This small molecule binds to this protein.
Small molecule (SMILES): CC(=O)N[C@@H]1[C@@H](O)[C@H](O)[C@@H](CO)O[C@H]1O

Sequence of chain 3.A:
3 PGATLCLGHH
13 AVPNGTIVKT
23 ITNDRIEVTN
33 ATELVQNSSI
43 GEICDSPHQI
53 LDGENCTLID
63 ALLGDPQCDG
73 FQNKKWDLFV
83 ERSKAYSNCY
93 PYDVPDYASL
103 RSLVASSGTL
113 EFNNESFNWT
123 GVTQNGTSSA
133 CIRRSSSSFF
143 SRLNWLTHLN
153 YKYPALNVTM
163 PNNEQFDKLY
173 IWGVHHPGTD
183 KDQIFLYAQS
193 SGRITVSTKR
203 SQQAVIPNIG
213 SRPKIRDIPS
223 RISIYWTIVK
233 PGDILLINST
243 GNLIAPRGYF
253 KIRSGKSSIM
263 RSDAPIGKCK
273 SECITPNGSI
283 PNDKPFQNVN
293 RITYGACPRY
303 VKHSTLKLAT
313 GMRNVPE

Binding-site contacts:
Ligand atom O7 contacts residue ASN127 of chain 3.A at 3.2 Å (h-bond).
Ligand atom O5 contacts residue ARG249 of chain 3.A at 4.1 Å.
Ligand atom C5 contacts residue ASN127 of chain 3.A at 3.6 Å.
Ligand atom C5 contacts residue ARG249 of chain 3.A at 4.0 Å.
Ligand atom C7 contacts residue ASN127 of chain 3.A at 3.4 Å.
Ligand atom C2 contacts residue ASN127 of chain 3.A at 2.6 Å.
Ligand atom N2 contacts residue ASN127 of chain 3.A at 3.2 Å (h-bond).
Ligand atom C4 contacts residue ASN127 of chain 3.A at 4.3 Å.
Ligand atom C3 contacts residue ASN127 of chain 3.A at 3.9 Å.
Ligand atom C1 contacts residue ARG249 of chain 3.A at 4.3 Å.
Ligand atom N2 contacts residue GLN126 of chain 3.A at 4.4 Å.
Ligand atom C8 contacts residue GLN126 of chain 3.A at 3.8 Å.
Ligand atom C1 contacts residue ASN127 of chain 3.A at 1.4 Å.
Ligand atom O5 contacts residue ASN127 of chain 3.A at 2.3 Å (h-bond).
Ligand atom C7 contacts residue GLN126 of chain 3.A at 4.3 Å.
Ligand atom C6 contacts residue ARG249 of chain 3.A at 4.3 Å.